A protein and the small-molecule ligand that binds it are described below.
Small molecule (SMILES): CC(=O)N[C@@H]1[C@@H](O)[C@H](O)[C@@H](CO)O[C@H]1O

Sequence of chain 1.C:
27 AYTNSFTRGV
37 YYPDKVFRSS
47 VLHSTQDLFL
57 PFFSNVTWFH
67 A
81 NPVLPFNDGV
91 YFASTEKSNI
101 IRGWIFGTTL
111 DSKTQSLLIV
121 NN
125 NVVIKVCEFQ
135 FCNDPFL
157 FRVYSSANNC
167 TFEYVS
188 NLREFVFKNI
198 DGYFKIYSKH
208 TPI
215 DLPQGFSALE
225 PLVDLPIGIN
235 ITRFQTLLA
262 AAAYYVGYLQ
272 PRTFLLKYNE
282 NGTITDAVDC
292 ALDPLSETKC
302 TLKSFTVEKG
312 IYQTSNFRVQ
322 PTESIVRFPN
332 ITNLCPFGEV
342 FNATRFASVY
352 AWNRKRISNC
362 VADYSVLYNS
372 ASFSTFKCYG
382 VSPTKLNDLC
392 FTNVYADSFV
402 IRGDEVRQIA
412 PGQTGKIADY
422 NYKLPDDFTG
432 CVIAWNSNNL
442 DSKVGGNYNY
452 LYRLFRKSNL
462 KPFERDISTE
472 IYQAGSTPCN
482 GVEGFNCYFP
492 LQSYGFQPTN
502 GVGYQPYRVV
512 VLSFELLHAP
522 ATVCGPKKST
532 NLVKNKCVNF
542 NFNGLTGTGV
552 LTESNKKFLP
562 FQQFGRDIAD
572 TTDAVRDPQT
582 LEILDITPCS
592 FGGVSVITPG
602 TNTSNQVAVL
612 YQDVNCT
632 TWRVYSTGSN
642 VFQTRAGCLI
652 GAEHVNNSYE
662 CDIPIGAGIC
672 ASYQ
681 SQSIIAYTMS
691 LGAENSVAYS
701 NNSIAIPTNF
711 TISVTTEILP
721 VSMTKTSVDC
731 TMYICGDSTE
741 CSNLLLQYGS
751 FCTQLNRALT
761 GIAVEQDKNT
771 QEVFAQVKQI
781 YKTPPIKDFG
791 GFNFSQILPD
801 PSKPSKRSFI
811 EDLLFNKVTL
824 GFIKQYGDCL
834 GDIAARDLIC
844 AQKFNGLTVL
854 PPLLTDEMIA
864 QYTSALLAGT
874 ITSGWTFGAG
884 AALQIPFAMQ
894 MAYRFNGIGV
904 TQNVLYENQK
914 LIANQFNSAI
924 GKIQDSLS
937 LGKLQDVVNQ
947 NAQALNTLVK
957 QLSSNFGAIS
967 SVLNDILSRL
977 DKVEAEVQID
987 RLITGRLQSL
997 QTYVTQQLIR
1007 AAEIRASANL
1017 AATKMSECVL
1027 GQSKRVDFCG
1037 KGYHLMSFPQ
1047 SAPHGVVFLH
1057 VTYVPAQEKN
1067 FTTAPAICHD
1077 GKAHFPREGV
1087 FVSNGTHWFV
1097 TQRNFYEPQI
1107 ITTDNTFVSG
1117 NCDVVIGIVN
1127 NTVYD

Binding-site contacts:
Ligand atom C2 contacts residue ASN1090 of chain 1.C at 2.5 Å.
Ligand atom C5 contacts residue HIS1093 of chain 1.C at 3.3 Å.
Ligand atom N2 contacts residue ASN1090 of chain 1.C at 2.8 Å (h-bond).
Ligand atom C1 contacts residue ASN1090 of chain 1.C at 1.4 Å.
Ligand atom O5 contacts residue PHE1095 of chain 1.C at 4.3 Å.
Ligand atom O5 contacts residue THR1092 of chain 1.C at 4.0 Å.
Ligand atom C5 contacts residue ASN1090 of chain 1.C at 3.7 Å.
Ligand atom O6 contacts residue PHE1095 of chain 1.C at 4.2 Å.
Ligand atom C1 contacts residue THR1092 of chain 1.C at 3.7 Å.
Ligand atom C6 contacts residue PHE1095 of chain 1.C at 4.1 Å (hydrophobic).
Ligand atom C6 contacts residue HIS1093 of chain 1.C at 3.3 Å.
Ligand atom C4 contacts residue ASN1090 of chain 1.C at 4.2 Å.
Ligand atom C3 contacts residue THR1092 of chain 1.C at 4.4 Å.
Ligand atom C8 contacts residue ASN1090 of chain 1.C at 4.4 Å.
Ligand atom O7 contacts residue ASN1090 of chain 1.C at 3.5 Å (h-bond).
Ligand atom C7 contacts residue ASN1090 of chain 1.C at 3.4 Å.
Ligand atom O5 contacts residue ASN1090 of chain 1.C at 2.4 Å (h-bond).
Ligand atom C3 contacts residue ASN1090 of chain 1.C at 3.8 Å.
Ligand atom C5 contacts residue THR1092 of chain 1.C at 3.8 Å.
Ligand atom O4 contacts residue HIS1093 of chain 1.C at 4.2 Å.
Ligand atom O5 contacts residue HIS1093 of chain 1.C at 4.0 Å.